The small molecule below binds the protein below.
Small molecule (SMILES): CC(=O)N[C@@H]1[C@@H](O)[C@H](O)[C@@H](CO)O[C@H]1O

Sequence of chain 1.A:
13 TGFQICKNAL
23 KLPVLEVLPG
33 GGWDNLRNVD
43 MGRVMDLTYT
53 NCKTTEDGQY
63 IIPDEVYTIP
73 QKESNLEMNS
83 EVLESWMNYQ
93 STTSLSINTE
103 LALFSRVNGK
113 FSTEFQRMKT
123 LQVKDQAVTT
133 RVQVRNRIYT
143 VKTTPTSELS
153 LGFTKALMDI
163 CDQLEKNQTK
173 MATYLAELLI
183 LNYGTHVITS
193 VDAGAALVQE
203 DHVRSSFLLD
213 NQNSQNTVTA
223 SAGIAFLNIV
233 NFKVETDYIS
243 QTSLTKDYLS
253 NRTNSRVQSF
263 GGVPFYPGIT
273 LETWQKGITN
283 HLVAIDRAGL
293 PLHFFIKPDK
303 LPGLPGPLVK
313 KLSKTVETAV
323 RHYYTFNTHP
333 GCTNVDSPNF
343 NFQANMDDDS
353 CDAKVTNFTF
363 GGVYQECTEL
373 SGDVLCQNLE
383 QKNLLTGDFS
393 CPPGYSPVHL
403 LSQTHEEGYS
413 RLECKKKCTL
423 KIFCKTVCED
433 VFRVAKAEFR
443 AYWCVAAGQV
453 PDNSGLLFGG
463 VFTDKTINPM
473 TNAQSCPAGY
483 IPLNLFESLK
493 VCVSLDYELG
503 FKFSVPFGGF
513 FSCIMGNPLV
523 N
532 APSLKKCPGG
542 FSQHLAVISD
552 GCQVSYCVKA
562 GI

Binding-site contacts:
Ligand atom C7 contacts residue ASN253 of chain 1.A at 3.5 Å.
Ligand atom C8 contacts residue VAL205 of chain 1.A at 3.6 Å (hydrophobic).
Ligand atom C1 contacts residue SER207 of chain 1.A at 4.1 Å.
Ligand atom C1 contacts residue ASN253 of chain 1.A at 1.4 Å.
Ligand atom O3 contacts residue SER207 of chain 1.A at 3.9 Å.
Ligand atom N2 contacts residue SER207 of chain 1.A at 3.4 Å (h-bond).
Ligand atom O6 contacts residue LEU251 of chain 1.A at 3.8 Å.
Ligand atom O5 contacts residue ASN253 of chain 1.A at 2.4 Å (h-bond).
Ligand atom O7 contacts residue ASN253 of chain 1.A at 3.7 Å.
Ligand atom N2 contacts residue VAL205 of chain 1.A at 4.1 Å.
Ligand atom C2 contacts residue ASN253 of chain 1.A at 2.5 Å.
Ligand atom C6 contacts residue LEU251 of chain 1.A at 3.7 Å (hydrophobic).
Ligand atom C2 contacts residue SER207 of chain 1.A at 3.2 Å.
Ligand atom C4 contacts residue ASN253 of chain 1.A at 4.2 Å.
Ligand atom C3 contacts residue ASN253 of chain 1.A at 3.8 Å.
Ligand atom C3 contacts residue SER207 of chain 1.A at 4.1 Å.
Ligand atom C5 contacts residue ASN253 of chain 1.A at 3.6 Å.
Ligand atom C8 contacts residue THR255 of chain 1.A at 4.5 Å.
Ligand atom N2 contacts residue ASN253 of chain 1.A at 2.9 Å (h-bond).
Ligand atom C7 contacts residue VAL205 of chain 1.A at 4.4 Å (hydrophobic).
Ligand atom O5 contacts residue LEU251 of chain 1.A at 4.3 Å.